This protein binds this small molecule.
Small molecule (SMILES): OC[C@H]1O[C@@H](O)[C@@H](O)[C@@H](O)[C@@H]1O

Binding-site contacts:
Ligand atom O4 contacts residue LYS444 of chain 1.A at 3.0 Å (salt-bridge).
Ligand atom O2 contacts residue ASN499 of chain 1.A at 3.2 Å.
Ligand atom C1 contacts residue GLU440 of chain 1.A at 3.8 Å.
Ligand atom C2 contacts residue GLU440 of chain 1.A at 4.3 Å.
Ligand atom C2 contacts residue ASN499 of chain 1.A at 4.4 Å.
Ligand atom C1 contacts residue LYS444 of chain 1.A at 3.7 Å.
Ligand atom C3 contacts residue ASN499 of chain 1.A at 4.4 Å.
Ligand atom O2 contacts residue TRP500 of chain 1.A at 2.5 Å (h-bond).
Ligand atom C2 contacts residue TRP500 of chain 1.A at 2.7 Å (hydrophobic).
Ligand atom O5 contacts residue TRP500 of chain 1.A at 2.5 Å.
Ligand atom C6 contacts residue TRP500 of chain 1.A at 4.2 Å (hydrophobic).
Ligand atom C3 contacts residue TRP500 of chain 1.A at 4.0 Å (hydrophobic).
Ligand atom O2 contacts residue LYS444 of chain 1.A at 3.9 Å.
Ligand atom C4 contacts residue GLU440 of chain 1.A at 4.5 Å.
Ligand atom O4 contacts residue GLU440 of chain 1.A at 4.1 Å.
Ligand atom C4 contacts residue LYS444 of chain 1.A at 3.9 Å.
Ligand atom C5 contacts residue GLU440 of chain 1.A at 3.7 Å.
Ligand atom C3 contacts residue LYS444 of chain 1.A at 4.0 Å.
Ligand atom C5 contacts residue TRP500 of chain 1.A at 3.8 Å (hydrophobic).
Ligand atom C5 contacts residue LYS444 of chain 1.A at 4.1 Å.
Ligand atom C4 contacts residue TRP500 of chain 1.A at 4.4 Å (hydrophobic).
Ligand atom O3 contacts residue TRP500 of chain 1.A at 4.2 Å.
Ligand atom C1 contacts residue TRP500 of chain 1.A at 1.7 Å (hydrophobic).
Ligand atom C2 contacts residue LYS444 of chain 1.A at 3.2 Å.
Ligand atom O5 contacts residue LYS444 of chain 1.A at 3.4 Å (salt-bridge).
Ligand atom O5 contacts residue GLU440 of chain 1.A at 2.8 Å (salt-bridge).

Sequence of chain 1.A:
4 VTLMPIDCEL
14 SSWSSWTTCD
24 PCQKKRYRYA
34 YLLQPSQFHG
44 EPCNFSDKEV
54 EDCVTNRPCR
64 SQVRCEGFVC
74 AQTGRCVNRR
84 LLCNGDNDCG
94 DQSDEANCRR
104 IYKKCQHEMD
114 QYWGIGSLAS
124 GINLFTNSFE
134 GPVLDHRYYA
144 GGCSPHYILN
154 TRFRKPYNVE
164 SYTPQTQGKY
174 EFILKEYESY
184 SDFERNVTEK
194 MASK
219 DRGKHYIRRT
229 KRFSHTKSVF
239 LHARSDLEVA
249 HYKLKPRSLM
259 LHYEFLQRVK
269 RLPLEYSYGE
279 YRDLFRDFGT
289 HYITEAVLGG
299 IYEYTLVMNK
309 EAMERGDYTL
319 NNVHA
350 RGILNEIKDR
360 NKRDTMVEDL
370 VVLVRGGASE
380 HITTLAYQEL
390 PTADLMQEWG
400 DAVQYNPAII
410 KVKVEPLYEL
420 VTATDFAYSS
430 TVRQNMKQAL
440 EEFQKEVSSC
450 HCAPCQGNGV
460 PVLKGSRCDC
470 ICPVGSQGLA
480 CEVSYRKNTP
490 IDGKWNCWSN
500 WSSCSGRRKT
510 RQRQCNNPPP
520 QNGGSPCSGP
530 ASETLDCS